Binding-site contacts:
Ligand atom C5' contacts residue PRO205 of chain 1.SA at 4.5 Å (hydrophobic).
Ligand atom C5' contacts residue DA1 of chain 1.TE at 4.4 Å.
Ligand atom O5' contacts residue DA1 of chain 1.TE at 4.3 Å.
Ligand atom O3' contacts residue PRO205 of chain 1.SA at 4.2 Å.
Ligand atom C4' contacts residue DA1 of chain 1.TE at 3.9 Å.
Ligand atom C2' contacts residue DA1 of chain 1.TE at 3.1 Å.
Ligand atom C3' contacts residue DA1 of chain 1.TE at 2.6 Å.
Ligand atom O3' contacts residue DA1 of chain 1.TE at 1.6 Å.

Sequence of chain 1.SA:
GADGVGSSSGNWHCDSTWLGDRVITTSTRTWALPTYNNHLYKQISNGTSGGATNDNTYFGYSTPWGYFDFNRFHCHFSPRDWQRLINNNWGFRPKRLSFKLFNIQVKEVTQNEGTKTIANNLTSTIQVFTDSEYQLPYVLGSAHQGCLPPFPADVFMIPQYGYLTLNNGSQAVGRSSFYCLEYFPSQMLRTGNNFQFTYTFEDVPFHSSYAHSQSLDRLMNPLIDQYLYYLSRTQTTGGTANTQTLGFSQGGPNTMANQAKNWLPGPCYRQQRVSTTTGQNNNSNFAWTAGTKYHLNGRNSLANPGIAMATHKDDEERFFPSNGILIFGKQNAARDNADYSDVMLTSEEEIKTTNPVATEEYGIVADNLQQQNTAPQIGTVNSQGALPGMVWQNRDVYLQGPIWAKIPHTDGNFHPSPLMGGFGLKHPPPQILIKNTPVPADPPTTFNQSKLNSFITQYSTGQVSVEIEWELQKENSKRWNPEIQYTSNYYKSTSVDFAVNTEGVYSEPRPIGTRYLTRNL

The protein below binds the small molecule below.
Small molecule (SMILES): Nc1ccn([C@H]2C[C@H](O)[C@@H](COP(=O)(O)O)O2)c(=O)n1